This protein binds this small molecule.
Small molecule (SMILES): Nc1ncnc2c1ncn2[C@@H]1O[C@H](COP(=O)(O)OP(=O)(O)O)C[C@H]1O

Binding-site contacts:
Ligand atom O1B contacts residue GLN81 of chain 1.F at 3.8 Å.
Ligand atom N3 contacts residue HIS30 of chain 1.F at 3.2 Å (h-bond).
Ligand atom N6 contacts residue TYR265 of chain 1.F at 2.8 Å (h-bond).
Ligand atom O3A contacts residue GLY83 of chain 1.F at 3.0 Å.
Ligand atom O2B contacts residue GLY83 of chain 1.F at 3.4 Å (h-bond).
Ligand atom O3B contacts residue THR87 of chain 1.F at 2.8 Å (h-bond).
Ligand atom O2A contacts residue HIS28 of chain 1.F at 3.1 Å.
Ligand atom O1B contacts residue GLY83 of chain 1.F at 3.1 Å (h-bond).
Ligand atom C2 contacts residue VAL50 of chain 1.F at 3.4 Å (hydrophobic).
Ligand atom C1' contacts residue HIS30 of chain 1.F at 3.7 Å.
Ligand atom C6 contacts residue TYR265 of chain 1.F at 3.4 Å (hydrophobic).
Ligand atom N1 contacts residue MET49 of chain 1.F at 3.4 Å.
Ligand atom N1 contacts residue VAL50 of chain 1.F at 2.8 Å (h-bond).
Ligand atom O3A contacts residue THR84 of chain 1.F at 3.8 Å.
Ligand atom C2' contacts residue HIS30 of chain 1.F at 3.7 Å.
Ligand atom O3B contacts residue LYS86 of chain 1.F at 3.2 Å (salt-bridge).
Ligand atom N7 contacts residue TYR265 of chain 1.F at 2.7 Å (h-bond).
Ligand atom PB contacts residue LYS86 of chain 1.F at 3.8 Å.
Ligand atom O1B contacts residue GLY85 of chain 1.F at 3.5 Å (h-bond).
Ligand atom C5 contacts residue TYR265 of chain 1.F at 3.3 Å (hydrophobic).
Ligand atom C2' contacts residue HIS28 of chain 1.F at 3.5 Å.
Ligand atom C3' contacts residue HIS28 of chain 1.F at 2.9 Å.
Ligand atom N6 contacts residue VAL50 of chain 1.F at 2.7 Å (h-bond).
Ligand atom C2 contacts residue GLY48 of chain 1.F at 3.1 Å.
Ligand atom O1A contacts residue GLY85 of chain 1.F at 3.0 Å.
Ligand atom O4' contacts residue ILE273 of chain 1.F at 3.7 Å.
Ligand atom C6 contacts residue VAL50 of chain 1.F at 3.4 Å (hydrophobic).
Ligand atom C2 contacts residue MET49 of chain 1.F at 3.5 Å (hydrophobic).
Ligand atom O2A contacts residue THR87 of chain 1.F at 3.1 Å.
Ligand atom O1B contacts residue LYS86 of chain 1.F at 3.3 Å (salt-bridge).
Ligand atom O2' contacts residue HIS30 of chain 1.F at 2.7 Å.
Ligand atom N3 contacts residue GLY48 of chain 1.F at 3.8 Å.
Ligand atom O2' contacts residue HIS28 of chain 1.F at 3.0 Å (h-bond).
Ligand atom N7 contacts residue GLY85 of chain 1.F at 3.7 Å.
Ligand atom N6 contacts residue GLN52 of chain 1.F at 3.7 Å.
Ligand atom PB contacts residue GLY83 of chain 1.F at 3.5 Å.
Ligand atom C2' contacts residue ALA88 of chain 1.F at 3.8 Å (hydrophobic).
Ligand atom C6 contacts residue MET49 of chain 1.F at 3.7 Å (hydrophobic).
Ligand atom O2' contacts residue ALA27 of chain 1.F at 3.3 Å (h-bond).
Ligand atom O1B contacts residue THR84 of chain 1.F at 3.0 Å (h-bond).

Sequence of chain 1.F:
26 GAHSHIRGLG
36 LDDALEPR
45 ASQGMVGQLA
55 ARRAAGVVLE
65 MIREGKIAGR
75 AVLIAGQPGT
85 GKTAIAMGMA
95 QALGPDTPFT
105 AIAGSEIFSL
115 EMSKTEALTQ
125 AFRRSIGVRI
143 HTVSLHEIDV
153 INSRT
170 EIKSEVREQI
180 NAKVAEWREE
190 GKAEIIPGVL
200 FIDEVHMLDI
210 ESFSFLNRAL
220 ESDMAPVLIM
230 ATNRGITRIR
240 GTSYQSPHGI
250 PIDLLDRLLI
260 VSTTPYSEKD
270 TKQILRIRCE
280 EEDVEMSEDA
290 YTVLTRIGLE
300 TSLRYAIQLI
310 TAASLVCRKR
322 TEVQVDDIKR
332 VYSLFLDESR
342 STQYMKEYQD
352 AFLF